Sequence of chain 1.A:
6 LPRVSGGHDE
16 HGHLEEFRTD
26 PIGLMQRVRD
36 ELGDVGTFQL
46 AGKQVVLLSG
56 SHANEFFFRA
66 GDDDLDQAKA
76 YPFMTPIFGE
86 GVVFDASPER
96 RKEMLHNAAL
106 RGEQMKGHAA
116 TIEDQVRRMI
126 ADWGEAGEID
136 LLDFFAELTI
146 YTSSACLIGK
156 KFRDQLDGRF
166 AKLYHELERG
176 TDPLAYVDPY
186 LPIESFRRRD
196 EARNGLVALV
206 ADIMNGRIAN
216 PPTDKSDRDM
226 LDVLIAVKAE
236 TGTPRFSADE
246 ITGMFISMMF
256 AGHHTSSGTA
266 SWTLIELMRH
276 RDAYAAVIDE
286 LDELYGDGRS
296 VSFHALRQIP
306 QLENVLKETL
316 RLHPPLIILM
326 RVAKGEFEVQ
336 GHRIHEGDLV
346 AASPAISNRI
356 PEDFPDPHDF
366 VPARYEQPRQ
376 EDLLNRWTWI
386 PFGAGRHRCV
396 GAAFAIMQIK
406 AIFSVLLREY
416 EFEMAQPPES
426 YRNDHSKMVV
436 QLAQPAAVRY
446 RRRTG

Binding-site contacts:
Ligand atom C16 contacts residue PHE83 of chain 1.A at 4.0 Å (hydrophobic).
Ligand atom O24 contacts residue HEM1 of chain 1.F at 3.1 Å (h-bond).
Ligand atom C12 contacts residue LEU321 of chain 1.A at 4.0 Å (hydrophobic).
Ligand atom C18 contacts residue MET79 of chain 1.A at 3.7 Å (hydrophobic).
Ligand atom C4 contacts residue TYR76 of chain 1.A at 3.9 Å (hydrophobic).
Ligand atom C5 contacts residue ILE323 of chain 1.A at 3.5 Å (hydrophobic).
Ligand atom C11 contacts residue PHE255 of chain 1.A at 4.3 Å (hydrophobic).
Ligand atom C16 contacts residue HEM1 of chain 1.F at 3.6 Å.
Ligand atom C5 contacts residue TYR76 of chain 1.A at 3.5 Å (hydrophobic).
Ligand atom O23 contacts residue ILE323 of chain 1.A at 2.7 Å (h-bond).
Ligand atom C4 contacts residue LEU321 of chain 1.A at 3.9 Å (hydrophobic).
Ligand atom C17 contacts residue MET79 of chain 1.A at 3.7 Å (hydrophobic).
Ligand atom C1 contacts residue LEU321 of chain 1.A at 4.3 Å (hydrophobic).
Ligand atom C5 contacts residue LEU321 of chain 1.A at 4.1 Å (hydrophobic).
Ligand atom C10 contacts residue LEU321 of chain 1.A at 4.2 Å (hydrophobic).
Ligand atom C15 contacts residue ALA256 of chain 1.A at 4.3 Å (hydrophobic).
Ligand atom C11 contacts residue HIS259 of chain 1.A at 4.0 Å.
Ligand atom C6 contacts residue TYR76 of chain 1.A at 4.2 Å (hydrophobic).
Ligand atom O23 contacts residue MET433 of chain 1.A at 3.7 Å.
Ligand atom C13 contacts residue MET79 of chain 1.A at 4.3 Å (hydrophobic).
Ligand atom O10 contacts residue PHE255 of chain 1.A at 3.4 Å.
Ligand atom C18 contacts residue TYR76 of chain 1.A at 3.7 Å (hydrophobic).
Ligand atom O24 contacts residue PHE83 of chain 1.A at 3.5 Å.
Ligand atom C1 contacts residue MET433 of chain 1.A at 3.3 Å (hydrophobic).
Ligand atom C15 contacts residue HEM1 of chain 1.F at 3.2 Å.
Ligand atom C15 contacts residue PHE83 of chain 1.A at 3.9 Å (hydrophobic).
Ligand atom C10 contacts residue HIS259 of chain 1.A at 4.3 Å.
Ligand atom C10 contacts residue MET433 of chain 1.A at 4.1 Å (hydrophobic).
Ligand atom C10 contacts residue PHE78 of chain 1.A at 3.9 Å (hydrophobic).
Ligand atom O24 contacts residue ARG96 of chain 1.A at 3.4 Å (salt-bridge).
Ligand atom C16 contacts residue MET79 of chain 1.A at 4.3 Å (hydrophobic).
Ligand atom C6 contacts residue LEU321 of chain 1.A at 4.3 Å (hydrophobic).
Ligand atom C6 contacts residue MET433 of chain 1.A at 4.3 Å (hydrophobic).
Ligand atom C14 contacts residue PHE255 of chain 1.A at 4.0 Å (hydrophobic).
Ligand atom C14 contacts residue ALA256 of chain 1.A at 4.0 Å (hydrophobic).
Ligand atom C1 contacts residue PHE78 of chain 1.A at 4.0 Å (hydrophobic).
Ligand atom C17 contacts residue TYR76 of chain 1.A at 3.5 Å (hydrophobic).
Ligand atom O10 contacts residue HIS259 of chain 1.A at 2.9 Å (h-bond).
Ligand atom C6 contacts residue ILE323 of chain 1.A at 3.5 Å (hydrophobic).
Ligand atom C12 contacts residue PHE78 of chain 1.A at 4.2 Å (hydrophobic).

The small molecule below binds the protein below.
Small molecule (SMILES): O=C(c1ccc(O)cc1)c1ccc(O)cc1